Binding-site contacts:
Ligand atom C5 contacts residue ASN146 of chain 1.B at 3.9 Å.
Ligand atom C3 contacts residue ASN147 of chain 1.B at 3.8 Å.
Ligand atom C4 contacts residue ASN147 of chain 1.B at 4.2 Å.
Ligand atom O6 contacts residue ASN146 of chain 1.B at 3.7 Å.
Ligand atom C2 contacts residue ASN147 of chain 1.B at 2.5 Å.
Ligand atom O5 contacts residue ASN147 of chain 1.B at 2.4 Å (h-bond).
Ligand atom O5 contacts residue ASN146 of chain 1.B at 3.7 Å.
Ligand atom C1 contacts residue ASN146 of chain 1.B at 3.9 Å.
Ligand atom C1 contacts residue ASN147 of chain 1.B at 1.4 Å.
Ligand atom C7 contacts residue ASN147 of chain 1.B at 3.3 Å.
Ligand atom O7 contacts residue ASN147 of chain 1.B at 3.3 Å (h-bond).
Ligand atom N2 contacts residue ASN147 of chain 1.B at 2.9 Å (h-bond).
Ligand atom C8 contacts residue ASN147 of chain 1.B at 4.4 Å.
Ligand atom C6 contacts residue ASN146 of chain 1.B at 3.8 Å.
Ligand atom C5 contacts residue ASN147 of chain 1.B at 3.7 Å.

The protein below binds the small molecule below.
Small molecule (SMILES): CC(=O)N[C@@H]1[C@@H](O)[C@H](O)[C@@H](CO)O[C@H]1O

Sequence of chain 1.B:
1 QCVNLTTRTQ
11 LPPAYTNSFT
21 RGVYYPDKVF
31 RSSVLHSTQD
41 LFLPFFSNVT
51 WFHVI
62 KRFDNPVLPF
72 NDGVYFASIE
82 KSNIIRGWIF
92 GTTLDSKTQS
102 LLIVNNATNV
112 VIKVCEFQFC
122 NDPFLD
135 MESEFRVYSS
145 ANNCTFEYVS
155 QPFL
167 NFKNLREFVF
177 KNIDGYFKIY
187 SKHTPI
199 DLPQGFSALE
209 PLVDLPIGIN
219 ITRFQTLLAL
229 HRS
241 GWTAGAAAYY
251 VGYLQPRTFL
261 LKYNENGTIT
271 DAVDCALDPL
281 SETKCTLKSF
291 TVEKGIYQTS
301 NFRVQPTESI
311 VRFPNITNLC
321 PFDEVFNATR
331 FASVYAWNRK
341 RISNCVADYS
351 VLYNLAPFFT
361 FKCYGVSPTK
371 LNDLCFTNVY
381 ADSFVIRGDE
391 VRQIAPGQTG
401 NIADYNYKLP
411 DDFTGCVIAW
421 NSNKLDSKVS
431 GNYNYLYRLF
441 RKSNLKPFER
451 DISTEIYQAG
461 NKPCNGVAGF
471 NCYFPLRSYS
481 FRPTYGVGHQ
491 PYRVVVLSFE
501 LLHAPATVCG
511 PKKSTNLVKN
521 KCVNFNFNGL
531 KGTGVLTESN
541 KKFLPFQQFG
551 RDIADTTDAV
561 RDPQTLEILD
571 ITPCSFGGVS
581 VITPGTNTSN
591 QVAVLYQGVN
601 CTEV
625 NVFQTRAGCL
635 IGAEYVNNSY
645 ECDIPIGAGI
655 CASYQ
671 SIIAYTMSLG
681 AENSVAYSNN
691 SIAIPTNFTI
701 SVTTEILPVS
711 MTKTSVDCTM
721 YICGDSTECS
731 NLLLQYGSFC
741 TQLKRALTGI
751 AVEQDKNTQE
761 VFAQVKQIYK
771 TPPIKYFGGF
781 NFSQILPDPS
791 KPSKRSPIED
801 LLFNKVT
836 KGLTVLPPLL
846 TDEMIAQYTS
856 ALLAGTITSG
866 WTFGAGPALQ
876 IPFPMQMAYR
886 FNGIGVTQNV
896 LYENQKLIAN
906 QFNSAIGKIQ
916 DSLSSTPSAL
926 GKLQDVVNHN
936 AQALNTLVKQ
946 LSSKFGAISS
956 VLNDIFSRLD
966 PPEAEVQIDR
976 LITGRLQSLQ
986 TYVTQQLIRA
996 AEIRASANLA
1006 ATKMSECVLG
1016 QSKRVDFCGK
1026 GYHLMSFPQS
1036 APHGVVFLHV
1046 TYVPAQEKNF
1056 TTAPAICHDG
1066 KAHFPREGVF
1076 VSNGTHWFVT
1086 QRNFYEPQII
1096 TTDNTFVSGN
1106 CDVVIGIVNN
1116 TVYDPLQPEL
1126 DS